The small molecule below binds the protein below.
Small molecule (SMILES): Cc1ccc(C(=O)Nc2cccc(C(F)(F)F)c2)cc1-c1ccc2nc(N)ncc2c1

Binding-site contacts:
Ligand atom C37 contacts residue GLU63 of chain 1.B at 3.2 Å.
Ligand atom C19 contacts residue GLU63 of chain 1.B at 3.3 Å.
Ligand atom C21 contacts residue THR91 of chain 1.B at 3.6 Å.
Ligand atom C2 contacts residue LEU146 of chain 1.B at 3.7 Å (hydrophobic).
Ligand atom C36 contacts residue ILE164 of chain 1.B at 3.5 Å (hydrophobic).
Ligand atom C20 contacts residue THR91 of chain 1.B at 3.6 Å.
Ligand atom C4 contacts residue ALA46 of chain 1.B at 3.5 Å (hydrophobic).
Ligand atom F2 contacts residue ILE155 of chain 1.B at 3.4 Å.
Ligand atom N15 contacts residue GLY97 of chain 1.B at 3.7 Å.
Ligand atom N3 contacts residue MET94 of chain 1.B at 2.9 Å (h-bond).
Ligand atom C10 contacts residue VAL34 of chain 1.B at 3.5 Å (hydrophobic).
Ligand atom F1 contacts residue LEU75 of chain 1.B at 3.0 Å.
Ligand atom N15 contacts residue MET94 of chain 1.B at 2.9 Å (h-bond).
Ligand atom F2 contacts residue ALA156 of chain 1.B at 3.6 Å.
Ligand atom O30 contacts residue VAL76 of chain 1.B at 3.5 Å.
Ligand atom N15 contacts residue TYR93 of chain 1.B at 3.4 Å.
Ligand atom C19 contacts residue LYS48 of chain 1.B at 3.6 Å.
Ligand atom C32 contacts residue GLU63 of chain 1.B at 3.5 Å.
Ligand atom C2 contacts residue ALA46 of chain 1.B at 3.4 Å (hydrophobic).
Ligand atom C4 contacts residue MET94 of chain 1.B at 3.6 Å (hydrophobic).
Ligand atom C25 contacts residue ALA46 of chain 1.B at 3.5 Å (hydrophobic).
Ligand atom N31 contacts residue MET67 of chain 1.B at 3.5 Å (h-bond).
Ligand atom N31 contacts residue GLU63 of chain 1.B at 2.8 Å (salt-bridge).
Ligand atom C25 contacts residue ILE89 of chain 1.B at 3.4 Å (hydrophobic).
Ligand atom C10 contacts residue PHE158 of chain 1.B at 3.6 Å (hydrophobic).
Ligand atom C25 contacts residue LYS48 of chain 1.B at 3.5 Å.
Ligand atom O30 contacts residue ALA156 of chain 1.B at 3.2 Å.
Ligand atom N31 contacts residue ASP157 of chain 1.B at 3.6 Å.
Ligand atom C35 contacts residue TYR135 of chain 1.B at 3.5 Å (hydrophobic).
Ligand atom C18 contacts residue MET67 of chain 1.B at 3.7 Å (hydrophobic).
Ligand atom C29 contacts residue ASP157 of chain 1.B at 3.4 Å.
Ligand atom C4 contacts residue GLU92 of chain 1.B at 3.2 Å.
Ligand atom C8 contacts residue ALA46 of chain 1.B at 3.5 Å (hydrophobic).
Ligand atom C25 contacts residue THR91 of chain 1.B at 3.6 Å.
Ligand atom O30 contacts residue ASP157 of chain 1.B at 2.7 Å (salt-bridge).
Ligand atom C11 contacts residue VAL34 of chain 1.B at 3.5 Å (hydrophobic).
Ligand atom C19 contacts residue MET67 of chain 1.B at 3.4 Å (hydrophobic).
Ligand atom C20 contacts residue LYS48 of chain 1.B at 3.7 Å.
Ligand atom C8 contacts residue THR91 of chain 1.B at 3.1 Å.
Ligand atom C20 contacts residue ILE89 of chain 1.B at 3.5 Å (hydrophobic).

Sequence of chain 1.B:
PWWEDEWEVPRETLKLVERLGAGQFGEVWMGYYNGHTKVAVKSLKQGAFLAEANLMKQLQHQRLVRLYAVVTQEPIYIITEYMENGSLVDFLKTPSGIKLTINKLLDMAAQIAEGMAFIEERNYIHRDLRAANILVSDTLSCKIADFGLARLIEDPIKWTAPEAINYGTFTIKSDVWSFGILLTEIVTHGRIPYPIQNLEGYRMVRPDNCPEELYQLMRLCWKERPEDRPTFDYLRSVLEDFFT